A protein and the small-molecule ligand that binds it are described below.
Small molecule (SMILES): CCc1oc2cccc(I)c2c1C(=O)c1cc(I)c(O)c(I)c1

Sequence of chain 1.B:
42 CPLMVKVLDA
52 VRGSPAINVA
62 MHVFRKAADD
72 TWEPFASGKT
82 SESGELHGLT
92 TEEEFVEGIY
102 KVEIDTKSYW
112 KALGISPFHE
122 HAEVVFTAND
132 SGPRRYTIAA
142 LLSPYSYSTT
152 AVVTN

Sequence of chain 2.B:
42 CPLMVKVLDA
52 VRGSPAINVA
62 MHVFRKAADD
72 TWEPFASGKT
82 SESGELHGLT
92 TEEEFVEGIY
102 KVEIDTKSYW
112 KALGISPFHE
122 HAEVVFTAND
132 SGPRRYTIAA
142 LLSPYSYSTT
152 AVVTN

Binding-site contacts:
Ligand atom CAS contacts residue WGH1 of chain 2.D at 2.3 Å.
Ligand atom CAT contacts residue THR151 of chain 2.B at 3.4 Å.
Ligand atom CAU contacts residue WGH1 of chain 2.D at 0.4 Å.
Ligand atom OAB contacts residue WGH1 of chain 2.D at 1.6 Å.
Ligand atom CAH contacts residue WGH1 of chain 2.D at 1.9 Å.
Ligand atom OAO contacts residue WGH1 of chain 2.D at 1.3 Å (h-bond).
Ligand atom CAD contacts residue WGH1 of chain 2.D at 0.5 Å.
Ligand atom CAI contacts residue WGH1 of chain 2.D at 0.7 Å.
Ligand atom CAV contacts residue ALA141 of chain 1.B at 3.4 Å (hydrophobic).
Ligand atom CAJ contacts residue WGH1 of chain 2.D at 0.9 Å.
Ligand atom CAL contacts residue LYS47 of chain 2.B at 3.4 Å.
Ligand atom CAR contacts residue LEU142 of chain 2.B at 3.4 Å (hydrophobic).
Ligand atom OAO contacts residue LYS47 of chain 2.B at 3.2 Å.
Ligand atom IAW contacts residue WGH1 of chain 2.D at 1.7 Å.
Ligand atom CAV contacts residue LEU142 of chain 1.B at 3.4 Å (hydrophobic).
Ligand atom CAR contacts residue WGH1 of chain 2.D at 0.1 Å.
Ligand atom OAM contacts residue LEU49 of chain 2.B at 3.2 Å.
Ligand atom CAF contacts residue WGH1 of chain 2.D at 1.9 Å.
Ligand atom CAT contacts residue ALA140 of chain 2.B at 3.5 Å (hydrophobic).
Ligand atom IAW contacts residue ALA141 of chain 2.B at 3.2 Å.
Ligand atom OAB contacts residue LEU142 of chain 1.B at 3.5 Å.
Ligand atom CAT contacts residue WGH1 of chain 2.D at 1.3 Å.
Ligand atom IAN contacts residue WGH1 of chain 2.D at 1.8 Å.
Ligand atom OAM contacts residue WGH1 of chain 2.D at 2.4 Å.
Ligand atom CAS contacts residue THR151 of chain 2.B at 3.4 Å.
Ligand atom CAG contacts residue WGH1 of chain 2.D at 1.1 Å.
Ligand atom CAR contacts residue ALA140 of chain 2.B at 3.2 Å (hydrophobic).
Ligand atom IAP contacts residue WGH1 of chain 2.D at 0.9 Å.
Ligand atom CAQ contacts residue WGH1 of chain 2.D at 0.4 Å.
Ligand atom CAU contacts residue ALA140 of chain 1.B at 3.4 Å (hydrophobic).
Ligand atom CAL contacts residue WGH1 of chain 2.D at 1.1 Å.
Ligand atom CAE contacts residue WGH1 of chain 2.D at 1.8 Å.
Ligand atom CAC contacts residue WGH1 of chain 2.D at 0.6 Å.
Ligand atom CAV contacts residue WGH1 of chain 2.D at 0.1 Å.
Ligand atom CAH contacts residue LEU49 of chain 2.B at 3.2 Å (hydrophobic).
Ligand atom CAV contacts residue ALA140 of chain 1.B at 3.3 Å (hydrophobic).
Ligand atom CAA contacts residue WGH1 of chain 2.D at 0.5 Å.
Ligand atom CAR contacts residue ALA141 of chain 2.B at 3.3 Å (hydrophobic).
Ligand atom OAM contacts residue THR151 of chain 1.B at 3.0 Å.
Ligand atom CAK contacts residue WGH1 of chain 2.D at 1.0 Å.